This small molecule binds to this protein.
Small molecule (SMILES): C=CC[C@@H]1/C=C(\C)C[C@H](C)C[C@H](OC)[C@H]2O[C@@](O)(C(=O)C(=O)N3CCCC[C@H]3C(=O)O[C@H](/C(C)=C/[C@@H]3CC[C@@H](O)[C@H](OC)C3)[C@H](C)[C@@H](O)CC1=O)[C@H](C)C[C@@H]2OC

Sequence of chain 1.A:
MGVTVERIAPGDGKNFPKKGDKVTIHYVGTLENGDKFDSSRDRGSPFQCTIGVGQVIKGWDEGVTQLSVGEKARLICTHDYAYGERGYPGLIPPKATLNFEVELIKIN

Binding-site contacts:
Ligand atom O6 contacts residue ASP41 of chain 1.A at 2.9 Å (salt-bridge).
Ligand atom C43 contacts residue TYR91 of chain 1.A at 3.4 Å (hydrophobic).
Ligand atom O4 contacts residue TYR30 of chain 1.A at 3.3 Å.
Ligand atom C4 contacts residue PHE50 of chain 1.A at 3.9 Å (hydrophobic).
Ligand atom C11 contacts residue TYR86 of chain 1.A at 3.6 Å (hydrophobic).
Ligand atom O4 contacts residue ASP41 of chain 1.A at 3.2 Å (salt-bridge).
Ligand atom C15 contacts residue ASP41 of chain 1.A at 3.7 Å.
Ligand atom C45 contacts residue ALA85 of chain 1.A at 3.3 Å (hydrophobic).
Ligand atom O4 contacts residue PHE40 of chain 1.A at 3.6 Å.
Ligand atom O5 contacts residue ASP41 of chain 1.A at 3.1 Å (salt-bridge).
Ligand atom O2 contacts residue VAL59 of chain 1.A at 3.1 Å.
Ligand atom N7 contacts residue TYR86 of chain 1.A at 3.8 Å.
Ligand atom C9 contacts residue ASP41 of chain 1.A at 3.7 Å.
Ligand atom C5 contacts residue TYR30 of chain 1.A at 3.8 Å (hydrophobic).
Ligand atom C36 contacts residue PHE50 of chain 1.A at 3.8 Å (hydrophobic).
Ligand atom O10 contacts residue GLN58 of chain 1.A at 2.9 Å (h-bond).
Ligand atom C14 contacts residue ASP41 of chain 1.A at 3.6 Å.
Ligand atom C28 contacts residue GLN58 of chain 1.A at 3.5 Å.
Ligand atom O2 contacts residue ILE60 of chain 1.A at 3.0 Å (h-bond).
Ligand atom C1 contacts residue TYR86 of chain 1.A at 3.6 Å (hydrophobic).
Ligand atom C44 contacts residue ASP41 of chain 1.A at 3.7 Å.
Ligand atom C36 contacts residue ARG46 of chain 1.A at 3.7 Å.
Ligand atom O4 contacts residue PHE103 of chain 1.A at 3.8 Å.
Ligand atom C42 contacts residue TYR86 of chain 1.A at 3.8 Å (hydrophobic).
Ligand atom C45 contacts residue TYR86 of chain 1.A at 3.9 Å (hydrophobic).
Ligand atom C41 contacts residue PHE50 of chain 1.A at 3.5 Å (hydrophobic).
Ligand atom C3 contacts residue TRP63 of chain 1.A at 3.6 Å (hydrophobic).
Ligand atom C4 contacts residue TRP63 of chain 1.A at 3.6 Å (hydrophobic).
Ligand atom C17 contacts residue PHE50 of chain 1.A at 3.9 Å (hydrophobic).
Ligand atom C5 contacts residue TRP63 of chain 1.A at 3.8 Å (hydrophobic).
Ligand atom C6 contacts residue TYR30 of chain 1.A at 3.7 Å (hydrophobic).
Ligand atom O1 contacts residue TYR86 of chain 1.A at 3.9 Å.
Ligand atom C2 contacts residue TYR86 of chain 1.A at 3.5 Å (hydrophobic).
Ligand atom C35 contacts residue TYR86 of chain 1.A at 3.4 Å (hydrophobic).
Ligand atom O3 contacts residue TYR86 of chain 1.A at 2.3 Å (h-bond).
Ligand atom C44 contacts residue ARG46 of chain 1.A at 3.8 Å.
Ligand atom O3 contacts residue PHE103 of chain 1.A at 3.7 Å.
Ligand atom C8 contacts residue TYR86 of chain 1.A at 3.2 Å (hydrophobic).
Ligand atom C10 contacts residue ASP41 of chain 1.A at 3.4 Å.
Ligand atom C36 contacts residue TYR30 of chain 1.A at 3.7 Å (hydrophobic).